Sequence of chain 1.A:
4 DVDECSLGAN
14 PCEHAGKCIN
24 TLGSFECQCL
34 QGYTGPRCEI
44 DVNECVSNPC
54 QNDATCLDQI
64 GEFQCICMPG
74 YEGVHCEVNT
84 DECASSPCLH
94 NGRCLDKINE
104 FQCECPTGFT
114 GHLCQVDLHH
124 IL

Binding-site contacts:
Ligand atom C5 contacts residue ASP56 of chain 1.A at 4.2 Å.
Ligand atom C5 contacts residue ALA57 of chain 1.A at 4.4 Å (hydrophobic).
Ligand atom C6 contacts residue CYS70 of chain 1.A at 3.6 Å (hydrophobic).
Ligand atom O5 contacts residue THR58 of chain 1.A at 2.4 Å (h-bond).
Ligand atom O3 contacts residue THR58 of chain 1.A at 4.1 Å.
Ligand atom C6 contacts residue MET71 of chain 1.A at 4.1 Å (hydrophobic).
Ligand atom O4 contacts residue THR58 of chain 1.A at 4.5 Å.
Ligand atom C3 contacts residue THR58 of chain 1.A at 2.8 Å.
Ligand atom C6 contacts residue THR58 of chain 1.A at 4.3 Å.
Ligand atom O2 contacts residue THR58 of chain 1.A at 2.6 Å (h-bond).
Ligand atom O5 contacts residue ILE69 of chain 1.A at 3.9 Å.
Ligand atom C4 contacts residue THR58 of chain 1.A at 3.4 Å.
Ligand atom C2 contacts residue THR58 of chain 1.A at 2.3 Å.
Ligand atom O4 contacts residue MET71 of chain 1.A at 4.0 Å.
Ligand atom C3 contacts residue ASP56 of chain 1.A at 4.3 Å.
Ligand atom C5 contacts residue THR58 of chain 1.A at 2.9 Å.
Ligand atom C4 contacts residue ASP56 of chain 1.A at 4.0 Å.
Ligand atom C1 contacts residue THR58 of chain 1.A at 1.4 Å.
Ligand atom C5 contacts residue ILE69 of chain 1.A at 3.8 Å (hydrophobic).
Ligand atom C5 contacts residue MET71 of chain 1.A at 4.5 Å (hydrophobic).
Ligand atom C6 contacts residue ILE69 of chain 1.A at 3.5 Å (hydrophobic).
Ligand atom C4 contacts residue MET71 of chain 1.A at 3.9 Å (hydrophobic).

This small molecule binds to this protein.
Small molecule (SMILES): C[C@@H]1O[C@@H](O)[C@@H](O)[C@H](O)[C@@H]1O